Sequence of chain 1.A:
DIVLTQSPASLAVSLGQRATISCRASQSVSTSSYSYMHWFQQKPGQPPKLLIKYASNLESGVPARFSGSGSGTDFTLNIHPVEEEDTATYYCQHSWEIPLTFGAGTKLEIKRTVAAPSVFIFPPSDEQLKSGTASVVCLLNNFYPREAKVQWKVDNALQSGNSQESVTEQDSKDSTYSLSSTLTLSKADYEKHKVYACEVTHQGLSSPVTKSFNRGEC

Sequence of chain 1.B:
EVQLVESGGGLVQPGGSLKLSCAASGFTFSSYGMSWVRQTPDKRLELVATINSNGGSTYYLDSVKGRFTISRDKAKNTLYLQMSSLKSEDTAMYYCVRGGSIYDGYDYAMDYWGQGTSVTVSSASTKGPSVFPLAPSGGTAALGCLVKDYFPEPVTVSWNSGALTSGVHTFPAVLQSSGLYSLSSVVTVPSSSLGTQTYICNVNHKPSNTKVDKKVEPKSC

A small-molecule ligand and the protein it binds are described below.
Small molecule (SMILES): C[C@H](NC(=O)[C@@H]1CCCN1C(=O)[C@H](C)NC(=O)[C@H](C)NC(=O)[C@@H]1CCCN1C(=O)[C@H](CO)NC(=O)[C@H](C)NC(=O)[C@@H]1CCCN1C(=O)[C@H](C)NC(=O)[C@@H]1C=CC(=O)N1)C(=O)O

Binding-site contacts:
Ligand atom CG contacts residue ILE98 of chain 1.A at 3.7 Å (hydrophobic).
Ligand atom O contacts residue ASP104 of chain 1.B at 3.3 Å (salt-bridge).
Ligand atom CB contacts residue TYR36 of chain 1.A at 3.7 Å (hydrophobic).
Ligand atom CA contacts residue ASP107 of chain 1.B at 3.1 Å.
Ligand atom CA contacts residue TYR36 of chain 1.A at 3.6 Å (hydrophobic).
Ligand atom CG contacts residue TYR108 of chain 1.B at 3.5 Å (hydrophobic).
Ligand atom OXT contacts residue ASP104 of chain 1.B at 3.1 Å (salt-bridge).
Ligand atom CB contacts residue TRP96 of chain 1.A at 3.5 Å (hydrophobic).
Ligand atom C contacts residue ASP107 of chain 1.B at 3.6 Å.
Ligand atom O contacts residue TYR36 of chain 1.A at 3.7 Å.
Ligand atom CB contacts residue TYR54 of chain 1.A at 3.7 Å (hydrophobic).
Ligand atom O contacts residue TYR36 of chain 1.A at 2.6 Å (h-bond).
Ligand atom N contacts residue TYR54 of chain 1.A at 2.9 Å (h-bond).
Ligand atom CG contacts residue TYR34 of chain 1.A at 3.2 Å (hydrophobic).
Ligand atom CB contacts residue TYR106 of chain 1.B at 3.7 Å (hydrophobic).
Ligand atom OG contacts residue TRP96 of chain 1.A at 2.5 Å (h-bond).
Ligand atom N contacts residue ASP107 of chain 1.B at 3.0 Å (salt-bridge).
Ligand atom CB contacts residue GLY105 of chain 1.B at 3.4 Å.
Ligand atom CB contacts residue ILE102 of chain 1.B at 3.5 Å (hydrophobic).
Ligand atom N contacts residue TYR36 of chain 1.A at 3.4 Å (h-bond).
Ligand atom CD contacts residue TYR54 of chain 1.A at 3.5 Å (hydrophobic).
Ligand atom O contacts residue TYR103 of chain 1.B at 3.5 Å.
Ligand atom CD contacts residue THR31 of chain 1.A at 3.4 Å.
Ligand atom OE contacts residue TYR54 of chain 1.A at 3.5 Å (h-bond).
Ligand atom C contacts residue ASP104 of chain 1.B at 3.6 Å.
Ligand atom CD contacts residue TYR108 of chain 1.B at 3.7 Å (hydrophobic).
Ligand atom N contacts residue ASP107 of chain 1.B at 2.8 Å (salt-bridge).
Ligand atom O contacts residue ASP107 of chain 1.B at 2.8 Å (salt-bridge).
Ligand atom N contacts residue GLY105 of chain 1.B at 3.0 Å (h-bond).
Ligand atom O contacts residue TYR106 of chain 1.B at 3.4 Å.
Ligand atom CG contacts residue TYR103 of chain 1.B at 3.7 Å (hydrophobic).
Ligand atom CA contacts residue TYR106 of chain 1.B at 3.3 Å (hydrophobic).
Ligand atom C contacts residue TRP96 of chain 1.A at 3.7 Å (hydrophobic).
Ligand atom CB contacts residue TYR106 of chain 1.B at 3.1 Å (hydrophobic).
Ligand atom CB contacts residue TRP96 of chain 1.A at 3.4 Å (hydrophobic).
Ligand atom OE contacts residue ALA109 of chain 1.B at 3.0 Å (h-bond).
Ligand atom CD contacts residue TYR34 of chain 1.A at 3.5 Å (hydrophobic).
Ligand atom N contacts residue TYR106 of chain 1.B at 3.7 Å.
Ligand atom C contacts residue TYR36 of chain 1.A at 3.6 Å (hydrophobic).
Ligand atom CD contacts residue ILE102 of chain 1.B at 3.6 Å (hydrophobic).